Sequence of chain 1.B:
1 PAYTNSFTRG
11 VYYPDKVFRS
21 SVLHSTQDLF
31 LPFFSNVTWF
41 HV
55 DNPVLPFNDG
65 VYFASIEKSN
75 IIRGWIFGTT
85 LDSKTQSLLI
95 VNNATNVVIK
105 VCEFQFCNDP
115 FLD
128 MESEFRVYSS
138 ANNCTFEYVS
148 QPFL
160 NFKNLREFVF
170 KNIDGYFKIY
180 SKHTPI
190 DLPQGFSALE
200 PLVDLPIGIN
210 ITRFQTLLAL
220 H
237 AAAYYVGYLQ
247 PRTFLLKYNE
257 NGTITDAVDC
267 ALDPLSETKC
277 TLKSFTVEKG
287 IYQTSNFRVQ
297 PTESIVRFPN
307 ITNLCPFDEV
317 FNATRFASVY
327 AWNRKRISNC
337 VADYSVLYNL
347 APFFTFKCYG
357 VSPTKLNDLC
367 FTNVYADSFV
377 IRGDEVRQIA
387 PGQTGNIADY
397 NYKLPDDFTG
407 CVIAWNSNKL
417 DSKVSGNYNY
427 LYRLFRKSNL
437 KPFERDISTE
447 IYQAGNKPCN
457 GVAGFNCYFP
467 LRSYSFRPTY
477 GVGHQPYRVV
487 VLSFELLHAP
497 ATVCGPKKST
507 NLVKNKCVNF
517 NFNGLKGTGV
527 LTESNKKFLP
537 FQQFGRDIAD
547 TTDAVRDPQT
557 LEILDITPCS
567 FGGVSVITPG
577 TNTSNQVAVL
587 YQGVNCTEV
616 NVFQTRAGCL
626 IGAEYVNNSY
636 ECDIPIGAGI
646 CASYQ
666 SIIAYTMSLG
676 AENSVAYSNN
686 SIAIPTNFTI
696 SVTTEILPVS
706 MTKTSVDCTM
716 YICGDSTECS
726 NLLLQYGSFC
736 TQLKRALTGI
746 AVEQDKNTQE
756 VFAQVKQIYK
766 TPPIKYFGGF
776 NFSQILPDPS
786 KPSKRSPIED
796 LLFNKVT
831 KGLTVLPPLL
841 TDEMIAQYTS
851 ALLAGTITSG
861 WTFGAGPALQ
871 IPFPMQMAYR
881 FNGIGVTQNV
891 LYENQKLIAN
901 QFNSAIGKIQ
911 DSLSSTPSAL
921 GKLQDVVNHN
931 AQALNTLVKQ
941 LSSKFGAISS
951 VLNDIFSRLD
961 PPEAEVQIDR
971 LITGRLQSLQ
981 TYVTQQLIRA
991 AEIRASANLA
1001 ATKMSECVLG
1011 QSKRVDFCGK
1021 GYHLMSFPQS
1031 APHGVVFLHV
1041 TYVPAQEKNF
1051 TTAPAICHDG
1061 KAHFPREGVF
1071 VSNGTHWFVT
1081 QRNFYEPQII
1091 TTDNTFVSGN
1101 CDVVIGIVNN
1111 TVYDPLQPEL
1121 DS

This small molecule binds to this protein.
Small molecule (SMILES): CC(=O)N[C@@H]1[C@@H](O)[C@H](O)[C@@H](CO)O[C@H]1O

Binding-site contacts:
Ligand atom C4 contacts residue ASN36 of chain 1.B at 4.3 Å.
Ligand atom O7 contacts residue ASN36 of chain 1.B at 3.5 Å (h-bond).
Ligand atom C2 contacts residue ASN36 of chain 1.B at 2.6 Å.
Ligand atom O5 contacts residue ASN36 of chain 1.B at 2.4 Å (h-bond).
Ligand atom N2 contacts residue ASN36 of chain 1.B at 3.0 Å (h-bond).
Ligand atom C5 contacts residue ASN36 of chain 1.B at 3.6 Å.
Ligand atom O6 contacts residue TYR3 of chain 1.B at 3.3 Å.
Ligand atom C3 contacts residue ASN36 of chain 1.B at 3.9 Å.
Ligand atom C1 contacts residue TYR3 of chain 1.B at 4.1 Å (hydrophobic).
Ligand atom C7 contacts residue ASN36 of chain 1.B at 3.4 Å.
Ligand atom C1 contacts residue ASN36 of chain 1.B at 1.4 Å.
Ligand atom C8 contacts residue PHE34 of chain 1.B at 4.5 Å (hydrophobic).
Ligand atom O5 contacts residue TYR3 of chain 1.B at 4.0 Å.
Ligand atom C6 contacts residue TYR3 of chain 1.B at 4.4 Å (hydrophobic).
Ligand atom C8 contacts residue ASN36 of chain 1.B at 3.9 Å.